Sequence of chain 1.M:
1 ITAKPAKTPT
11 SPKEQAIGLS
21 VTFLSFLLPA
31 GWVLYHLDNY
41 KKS

Sequence of chain 1.D:
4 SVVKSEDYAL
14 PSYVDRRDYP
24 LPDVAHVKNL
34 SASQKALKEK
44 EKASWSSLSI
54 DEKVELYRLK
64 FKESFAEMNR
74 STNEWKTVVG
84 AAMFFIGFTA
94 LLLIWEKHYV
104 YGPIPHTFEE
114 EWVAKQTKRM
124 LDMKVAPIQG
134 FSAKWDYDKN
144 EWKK

Sequence of chain 1.A:
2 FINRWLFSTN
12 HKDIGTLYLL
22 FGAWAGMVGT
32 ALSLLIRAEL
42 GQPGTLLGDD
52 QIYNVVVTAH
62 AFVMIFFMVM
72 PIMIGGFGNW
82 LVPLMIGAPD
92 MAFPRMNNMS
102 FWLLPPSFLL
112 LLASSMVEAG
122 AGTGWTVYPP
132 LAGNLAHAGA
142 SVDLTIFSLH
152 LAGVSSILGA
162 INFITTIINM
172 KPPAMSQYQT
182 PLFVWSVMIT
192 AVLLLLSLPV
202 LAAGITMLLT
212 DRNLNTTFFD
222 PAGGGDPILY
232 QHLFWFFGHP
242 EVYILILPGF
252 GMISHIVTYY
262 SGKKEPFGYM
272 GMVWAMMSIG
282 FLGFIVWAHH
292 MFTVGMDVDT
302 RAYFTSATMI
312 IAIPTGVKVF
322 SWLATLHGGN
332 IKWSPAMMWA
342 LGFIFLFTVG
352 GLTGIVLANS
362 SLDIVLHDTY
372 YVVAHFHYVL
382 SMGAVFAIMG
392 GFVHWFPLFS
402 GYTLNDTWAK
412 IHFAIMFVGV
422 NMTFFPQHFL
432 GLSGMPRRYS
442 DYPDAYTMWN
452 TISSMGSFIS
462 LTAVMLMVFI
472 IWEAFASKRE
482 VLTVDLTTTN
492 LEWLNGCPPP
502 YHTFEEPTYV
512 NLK

Binding-site contacts:
Ligand atom C28 contacts residue LEU27 of chain 1.M at 3.8 Å (hydrophobic).
Ligand atom C37 contacts residue LEU34 of chain 1.M at 4.1 Å (hydrophobic).
Ligand atom O49 contacts residue GLY31 of chain 1.M at 4.1 Å.
Ligand atom O61 contacts residue TYR102 of chain 1.D at 3.9 Å.
Ligand atom O16 contacts residue TRP98 of chain 1.D at 3.9 Å.
Ligand atom C9 contacts residue TYR35 of chain 1.M at 4.1 Å (hydrophobic).
Ligand atom O16 contacts residue LEU27 of chain 1.M at 4.0 Å.
Ligand atom O1 contacts residue TYR35 of chain 1.M at 3.2 Å.
Ligand atom C34 contacts residue LEU27 of chain 1.M at 4.0 Å (hydrophobic).
Ligand atom C57 contacts residue TRP98 of chain 1.D at 3.6 Å (hydrophobic).
Ligand atom C43 contacts residue LEU35 of chain 1.A at 4.0 Å (hydrophobic).
Ligand atom O55 contacts residue TRP32 of chain 1.M at 3.2 Å.
Ligand atom C10 contacts residue TYR35 of chain 1.M at 3.4 Å (hydrophobic).
Ligand atom C28 contacts residue GLY31 of chain 1.M at 4.0 Å.
Ligand atom O49 contacts residue TRP32 of chain 1.M at 3.5 Å (h-bond).
Ligand atom C43 contacts residue PHE37 of chain 1.L at 3.9 Å (hydrophobic).
Ligand atom O16 contacts residue GLY31 of chain 1.M at 3.8 Å.
Ligand atom O49 contacts residue LEU28 of chain 1.M at 2.9 Å (h-bond).
Ligand atom C22 contacts residue TRP98 of chain 1.D at 3.5 Å (hydrophobic).
Ligand atom C18 contacts residue LEU28 of chain 1.M at 3.9 Å (hydrophobic).
Ligand atom C1 contacts residue GLY31 of chain 1.M at 3.7 Å.
Ligand atom C37 contacts residue ALA30 of chain 1.M at 4.0 Å (hydrophobic).
Ligand atom C34 contacts residue PHE459 of chain 1.A at 3.9 Å (hydrophobic).
Ligand atom C43 contacts residue LEU34 of chain 1.M at 3.9 Å (hydrophobic).
Ligand atom C28 contacts residue TRP98 of chain 1.D at 3.9 Å (hydrophobic).
Ligand atom C43 contacts residue PHE459 of chain 1.A at 4.0 Å (hydrophobic).
Ligand atom C19 contacts residue LEU27 of chain 1.M at 3.8 Å (hydrophobic).
Ligand atom O3 contacts residue HIS36 of chain 1.M at 3.6 Å.
Ligand atom C1 contacts residue LEU28 of chain 1.M at 3.9 Å (hydrophobic).
Ligand atom O61 contacts residue TRP98 of chain 1.D at 2.9 Å (h-bond).
Ligand atom C5 contacts residue TYR35 of chain 1.M at 3.9 Å (hydrophobic).
Ligand atom C40 contacts residue LEU462 of chain 1.A at 4.0 Å (hydrophobic).
Ligand atom C25 contacts residue LEU95 of chain 1.D at 4.1 Å (hydrophobic).
Ligand atom C31 contacts residue TRP98 of chain 1.D at 3.6 Å (hydrophobic).
Ligand atom C25 contacts residue TRP98 of chain 1.D at 3.7 Å (hydrophobic).
Ligand atom O16 contacts residue LEU28 of chain 1.M at 4.0 Å.
Ligand atom O5 contacts residue TRP98 of chain 1.D at 3.3 Å.
Ligand atom O6 contacts residue TYR35 of chain 1.M at 3.1 Å (h-bond).
Ligand atom C6 contacts residue TRP98 of chain 1.D at 4.1 Å (hydrophobic).
Ligand atom C1 contacts residue TRP32 of chain 1.M at 3.5 Å (hydrophobic).

A protein and the small-molecule ligand that binds it are described below.
Small molecule (SMILES): CCCCCCCCCCO[C@@H]1O[C@H](CO)[C@@H](O[C@H]2O[C@H](CO)[C@@H](O)[C@H](O)[C@H]2O)[C@H](O)[C@H]1O

Sequence of chain 1.L:
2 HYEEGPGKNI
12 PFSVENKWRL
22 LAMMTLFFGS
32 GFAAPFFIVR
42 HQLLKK